This small molecule binds to this protein.
Small molecule (SMILES): N[C@@H](CS)C(=O)O

Binding-site contacts:
Ligand atom CB contacts residue CYS177 of chain 1.B at 3.1 Å (hydrophobic).
Ligand atom N contacts residue CYS177 of chain 1.B at 3.9 Å.
Ligand atom CA contacts residue CYS177 of chain 1.B at 3.4 Å (hydrophobic).
Ligand atom SG contacts residue LEU176 of chain 1.B at 4.1 Å.
Ligand atom SG contacts residue CYS177 of chain 1.B at 2.1 Å (h-bond).

Sequence of chain 1.B:
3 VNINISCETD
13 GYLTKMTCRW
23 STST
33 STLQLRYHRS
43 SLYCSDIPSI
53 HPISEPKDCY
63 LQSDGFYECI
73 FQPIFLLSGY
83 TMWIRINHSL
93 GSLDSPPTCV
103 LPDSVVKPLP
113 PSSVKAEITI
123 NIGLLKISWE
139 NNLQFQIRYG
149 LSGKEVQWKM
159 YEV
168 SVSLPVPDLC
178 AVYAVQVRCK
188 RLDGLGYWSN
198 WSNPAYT